A small-molecule ligand and the protein it binds are described below.
Small molecule (SMILES): CC(=O)N[C@@H]1[C@@H](O)[C@H](O)[C@@H](CO)O[C@H]1O

Sequence of chain 1.I:
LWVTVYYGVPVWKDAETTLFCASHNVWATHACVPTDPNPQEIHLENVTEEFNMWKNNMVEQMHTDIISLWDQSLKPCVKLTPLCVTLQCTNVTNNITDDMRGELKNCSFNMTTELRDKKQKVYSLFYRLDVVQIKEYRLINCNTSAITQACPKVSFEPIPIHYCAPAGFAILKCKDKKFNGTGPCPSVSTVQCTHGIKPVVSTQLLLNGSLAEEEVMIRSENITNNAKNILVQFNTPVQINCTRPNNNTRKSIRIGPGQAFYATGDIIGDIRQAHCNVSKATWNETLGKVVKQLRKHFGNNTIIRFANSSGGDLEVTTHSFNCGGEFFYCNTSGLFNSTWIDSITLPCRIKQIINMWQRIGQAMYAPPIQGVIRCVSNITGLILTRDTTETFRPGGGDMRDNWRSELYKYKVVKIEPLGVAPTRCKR

Binding-site contacts:
Ligand atom C8 contacts residue ASN157 of chain 1.I at 3.9 Å.
Ligand atom C7 contacts residue PHE156 of chain 1.I at 4.2 Å (hydrophobic).
Ligand atom C8 contacts residue GLN135 of chain 1.I at 4.1 Å.
Ligand atom C7 contacts residue GLN135 of chain 1.I at 4.2 Å.
Ligand atom C7 contacts residue ASN157 of chain 1.I at 3.5 Å.
Ligand atom O7 contacts residue PHE156 of chain 1.I at 4.1 Å.
Ligand atom O7 contacts residue THR133 of chain 1.I at 4.4 Å.
Ligand atom C1 contacts residue ASN157 of chain 1.I at 1.5 Å.
Ligand atom O7 contacts residue ASN157 of chain 1.I at 3.5 Å (h-bond).
Ligand atom C5 contacts residue ASN157 of chain 1.I at 3.8 Å.
Ligand atom C2 contacts residue ASN157 of chain 1.I at 2.5 Å.
Ligand atom C8 contacts residue SER155 of chain 1.I at 3.6 Å.
Ligand atom C3 contacts residue ASN157 of chain 1.I at 3.9 Å.
Ligand atom O7 contacts residue GLN135 of chain 1.I at 4.1 Å.
Ligand atom O5 contacts residue ASN157 of chain 1.I at 2.4 Å (h-bond).
Ligand atom C8 contacts residue PHE156 of chain 1.I at 3.6 Å (hydrophobic).
Ligand atom N2 contacts residue ASN157 of chain 1.I at 3.1 Å (h-bond).
Ligand atom C8 contacts residue LYS168 of chain 1.I at 4.2 Å.
Ligand atom C4 contacts residue ASN157 of chain 1.I at 4.3 Å.